Sequence of chain 36.F:
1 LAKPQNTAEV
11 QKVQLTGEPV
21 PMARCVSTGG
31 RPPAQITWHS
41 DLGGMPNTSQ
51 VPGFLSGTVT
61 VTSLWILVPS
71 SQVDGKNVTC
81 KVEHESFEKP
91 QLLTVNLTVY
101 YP

This protein binds this small molecule.
Small molecule (SMILES): CC(=O)N[C@H]1[C@H](O[C@H]2[C@H](O)[C@@H](NC(C)=O)CO[C@@H]2CO)O[C@H](CO)[C@@H](O)[C@@H]1O

Binding-site contacts:
Ligand atom N2 contacts residue ASN77 of chain 36.F at 2.8 Å (h-bond).
Ligand atom C7 contacts residue ASN77 of chain 36.F at 2.7 Å.
Ligand atom C8 contacts residue NAG1 of chain 36.L at 4.3 Å.
Ligand atom C8 contacts residue ASN77 of chain 36.F at 4.1 Å.
Ligand atom C2 contacts residue ASN77 of chain 36.F at 2.3 Å.
Ligand atom C5 contacts residue ASN77 of chain 36.F at 3.7 Å.
Ligand atom N2 contacts residue NAG1 of chain 36.L at 4.2 Å.
Ligand atom C7 contacts residue NAG1 of chain 36.L at 4.3 Å.
Ligand atom C1 contacts residue NAG1 of chain 36.L at 3.4 Å.
Ligand atom C1 contacts residue ASN77 of chain 36.F at 1.5 Å.
Ligand atom O7 contacts residue ASN77 of chain 36.F at 2.3 Å (h-bond).
Ligand atom C2 contacts residue NAG1 of chain 36.L at 4.3 Å.
Ligand atom C4 contacts residue ASN77 of chain 36.F at 4.2 Å.
Ligand atom O5 contacts residue THR94 of chain 36.F at 3.8 Å.
Ligand atom C3 contacts residue ASN77 of chain 36.F at 3.7 Å.
Ligand atom O5 contacts residue ASN77 of chain 36.F at 2.4 Å (h-bond).
Ligand atom O6 contacts residue THR94 of chain 36.F at 4.0 Å.
Ligand atom C5 contacts residue NAG1 of chain 36.L at 4.5 Å.
Ligand atom C6 contacts residue THR94 of chain 36.F at 4.0 Å.
Ligand atom O5 contacts residue NAG1 of chain 36.L at 4.2 Å.